Binding-site contacts:
Ligand atom OXT contacts residue ARG316 of chain 1.A at 3.2 Å (salt-bridge).
Ligand atom C contacts residue CYS317 of chain 1.A at 3.8 Å (hydrophobic).
Ligand atom NE contacts residue ARG171 of chain 1.A at 3.4 Å (salt-bridge).
Ligand atom N contacts residue GLU84 of chain 1.A at 2.7 Å (salt-bridge).
Ligand atom NH1 contacts residue CYS317 of chain 1.A at 3.6 Å.
Ligand atom CA contacts residue CYS317 of chain 1.A at 3.5 Å (hydrophobic).
Ligand atom OXT contacts residue VAL85 of chain 1.A at 3.7 Å.
Ligand atom N contacts residue THR86 of chain 1.A at 2.8 Å (h-bond).
Ligand atom CD contacts residue HIS189 of chain 1.A at 3.4 Å.
Ligand atom NH1 contacts residue ARG171 of chain 1.A at 3.4 Å (salt-bridge).
Ligand atom CA contacts residue THR86 of chain 1.A at 3.5 Å.
Ligand atom NH2 contacts residue TYR192 of chain 1.A at 3.6 Å.
Ligand atom O contacts residue TYR192 of chain 1.A at 2.6 Å (h-bond).
Ligand atom CA contacts residue GLU84 of chain 1.A at 3.4 Å.
Ligand atom OXT contacts residue THR86 of chain 1.A at 3.8 Å.
Ligand atom NE contacts residue GLU84 of chain 1.A at 2.9 Å (salt-bridge).
Ligand atom CZ contacts residue GLU84 of chain 1.A at 3.8 Å.
Ligand atom CZ contacts residue ARG171 of chain 1.A at 3.5 Å.
Ligand atom CD contacts residue GLU84 of chain 1.A at 3.8 Å.
Ligand atom NH1 contacts residue PHE314 of chain 1.A at 3.5 Å.
Ligand atom CG contacts residue ILE186 of chain 1.A at 3.9 Å (hydrophobic).
Ligand atom CG contacts residue HIS189 of chain 1.A at 3.4 Å.
Ligand atom CG contacts residue THR86 of chain 1.A at 3.6 Å.
Ligand atom CA contacts residue TYR192 of chain 1.A at 3.3 Å (hydrophobic).
Ligand atom CD contacts residue ASP191 of chain 1.A at 3.6 Å.
Ligand atom CG contacts residue GLU84 of chain 1.A at 3.5 Å.
Ligand atom NH2 contacts residue ASP191 of chain 1.A at 3.2 Å (salt-bridge).
Ligand atom CD contacts residue ARG171 of chain 1.A at 3.8 Å.
Ligand atom CZ contacts residue TYR192 of chain 1.A at 3.5 Å (hydrophobic).
Ligand atom C contacts residue ARG316 of chain 1.A at 3.6 Å.
Ligand atom NH1 contacts residue TYR192 of chain 1.A at 3.8 Å.
Ligand atom NH2 contacts residue ARG171 of chain 1.A at 3.8 Å.
Ligand atom O contacts residue ARG316 of chain 1.A at 2.8 Å (salt-bridge).
Ligand atom CB contacts residue HIS189 of chain 1.A at 3.4 Å.
Ligand atom N contacts residue VAL85 of chain 1.A at 3.0 Å (h-bond).
Ligand atom NH1 contacts residue GLU84 of chain 1.A at 3.8 Å.
Ligand atom CB contacts residue THR86 of chain 1.A at 3.3 Å.
Ligand atom NE contacts residue TYR192 of chain 1.A at 3.7 Å.
Ligand atom N contacts residue CYS317 of chain 1.A at 3.4 Å (h-bond).
Ligand atom C contacts residue TYR192 of chain 1.A at 3.3 Å (hydrophobic).

A protein and the small-molecule ligand that binds it are described below.
Small molecule (SMILES): NC(=[NH2+])NCCC[C@H](N)C(=O)O

Sequence of chain 1.A:
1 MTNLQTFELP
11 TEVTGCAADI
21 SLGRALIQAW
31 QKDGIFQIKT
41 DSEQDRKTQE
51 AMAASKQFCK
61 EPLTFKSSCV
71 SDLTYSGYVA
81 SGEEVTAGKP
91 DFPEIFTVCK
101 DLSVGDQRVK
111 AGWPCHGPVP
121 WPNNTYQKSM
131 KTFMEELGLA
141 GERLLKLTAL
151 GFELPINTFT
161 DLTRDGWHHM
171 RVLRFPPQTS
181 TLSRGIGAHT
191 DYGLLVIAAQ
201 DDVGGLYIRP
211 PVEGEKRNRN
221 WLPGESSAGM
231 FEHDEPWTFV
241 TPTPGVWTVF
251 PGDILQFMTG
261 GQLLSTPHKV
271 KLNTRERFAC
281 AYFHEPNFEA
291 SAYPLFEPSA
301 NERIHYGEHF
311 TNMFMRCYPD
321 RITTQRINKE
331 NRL